Binding-site contacts:
Ligand atom C5 contacts residue ASN61 of chain 1.B at 3.8 Å.
Ligand atom C2 contacts residue ASN61 of chain 1.B at 2.5 Å.
Ligand atom C7 contacts residue ASN61 of chain 1.B at 3.8 Å.
Ligand atom C4 contacts residue ASN61 of chain 1.B at 4.3 Å.
Ligand atom C2 contacts residue TYR28 of chain 1.B at 4.0 Å (hydrophobic).
Ligand atom N2 contacts residue ASN61 of chain 1.B at 2.8 Å (h-bond).
Ligand atom C8 contacts residue TYR28 of chain 1.B at 3.6 Å (hydrophobic).
Ligand atom O3 contacts residue TYR28 of chain 1.B at 4.4 Å.
Ligand atom C1 contacts residue ASN61 of chain 1.B at 1.5 Å.
Ligand atom C3 contacts residue ASN61 of chain 1.B at 3.9 Å.
Ligand atom O5 contacts residue ASN61 of chain 1.B at 2.5 Å (h-bond).
Ligand atom C7 contacts residue TYR28 of chain 1.B at 4.2 Å (hydrophobic).
Ligand atom N2 contacts residue TYR28 of chain 1.B at 3.6 Å.
Ligand atom O7 contacts residue ASN61 of chain 1.B at 4.5 Å.

A protein and the small-molecule ligand that binds it are described below.
Small molecule (SMILES): CC(=O)N[C@@H]1[C@@H](O)[C@H](O)[C@@H](CO)O[C@H]1O

Sequence of chain 1.B:
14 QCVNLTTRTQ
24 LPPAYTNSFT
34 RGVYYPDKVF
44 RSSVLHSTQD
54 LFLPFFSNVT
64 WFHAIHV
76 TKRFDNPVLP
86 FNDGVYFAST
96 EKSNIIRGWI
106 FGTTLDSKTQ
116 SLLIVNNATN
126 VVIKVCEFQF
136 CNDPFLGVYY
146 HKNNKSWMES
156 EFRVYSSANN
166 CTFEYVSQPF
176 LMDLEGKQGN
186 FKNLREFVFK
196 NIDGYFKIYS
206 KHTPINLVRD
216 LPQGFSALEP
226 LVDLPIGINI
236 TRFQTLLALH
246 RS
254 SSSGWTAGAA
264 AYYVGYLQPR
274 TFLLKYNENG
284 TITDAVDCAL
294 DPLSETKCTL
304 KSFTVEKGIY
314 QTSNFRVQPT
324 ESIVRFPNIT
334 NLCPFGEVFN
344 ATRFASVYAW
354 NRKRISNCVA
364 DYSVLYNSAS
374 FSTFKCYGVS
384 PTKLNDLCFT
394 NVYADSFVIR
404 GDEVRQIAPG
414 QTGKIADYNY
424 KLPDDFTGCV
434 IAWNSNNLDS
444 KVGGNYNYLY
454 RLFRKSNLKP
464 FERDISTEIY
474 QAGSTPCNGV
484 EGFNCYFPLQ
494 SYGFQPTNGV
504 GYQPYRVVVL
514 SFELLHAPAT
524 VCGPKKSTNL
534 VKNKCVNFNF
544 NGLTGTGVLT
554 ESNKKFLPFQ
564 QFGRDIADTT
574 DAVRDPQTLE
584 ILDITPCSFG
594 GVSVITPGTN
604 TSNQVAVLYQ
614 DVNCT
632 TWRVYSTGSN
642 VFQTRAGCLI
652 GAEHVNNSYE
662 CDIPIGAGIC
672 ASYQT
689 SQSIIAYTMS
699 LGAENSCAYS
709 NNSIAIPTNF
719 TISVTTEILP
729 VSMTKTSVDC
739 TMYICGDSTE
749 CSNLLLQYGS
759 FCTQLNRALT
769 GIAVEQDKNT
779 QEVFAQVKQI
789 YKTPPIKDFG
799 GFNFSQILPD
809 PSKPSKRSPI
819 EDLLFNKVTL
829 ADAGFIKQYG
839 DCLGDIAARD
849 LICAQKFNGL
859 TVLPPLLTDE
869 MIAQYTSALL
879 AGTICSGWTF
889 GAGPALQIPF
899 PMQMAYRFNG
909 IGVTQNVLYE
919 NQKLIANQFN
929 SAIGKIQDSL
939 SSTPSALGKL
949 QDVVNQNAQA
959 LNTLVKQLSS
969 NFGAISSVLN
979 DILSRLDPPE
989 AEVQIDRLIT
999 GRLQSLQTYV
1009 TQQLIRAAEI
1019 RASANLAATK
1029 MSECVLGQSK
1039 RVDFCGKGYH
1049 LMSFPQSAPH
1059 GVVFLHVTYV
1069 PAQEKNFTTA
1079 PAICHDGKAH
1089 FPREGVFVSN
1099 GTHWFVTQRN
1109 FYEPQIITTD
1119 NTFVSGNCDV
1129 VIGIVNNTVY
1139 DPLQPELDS